Binding-site contacts:
Ligand atom O6 contacts residue GLU150 of chain 3.B at 3.5 Å.
Ligand atom C3 contacts residue ASN154 of chain 3.B at 3.8 Å.
Ligand atom O7 contacts residue GLU147 of chain 3.B at 4.1 Å.
Ligand atom O5 contacts residue SER151 of chain 3.B at 4.2 Å.
Ligand atom O7 contacts residue ASN154 of chain 3.B at 3.0 Å (h-bond).
Ligand atom O6 contacts residue GLU147 of chain 3.B at 3.8 Å.
Ligand atom O5 contacts residue GLU150 of chain 3.B at 4.0 Å.
Ligand atom C1 contacts residue GLU150 of chain 3.B at 4.2 Å.
Ligand atom C4 contacts residue ASN154 of chain 3.B at 4.2 Å.
Ligand atom O6 contacts residue SER151 of chain 3.B at 4.0 Å.
Ligand atom C7 contacts residue ASN154 of chain 3.B at 3.0 Å.
Ligand atom C6 contacts residue THR156 of chain 3.B at 4.4 Å.
Ligand atom O5 contacts residue ASN154 of chain 3.B at 2.5 Å (h-bond).
Ligand atom O7 contacts residue THR156 of chain 3.B at 4.3 Å.
Ligand atom O3 contacts residue GLU147 of chain 3.B at 4.2 Å.
Ligand atom C8 contacts residue ASN154 of chain 3.B at 3.9 Å.
Ligand atom N2 contacts residue GLU147 of chain 3.B at 3.0 Å (salt-bridge).
Ligand atom C2 contacts residue ASN154 of chain 3.B at 2.5 Å.
Ligand atom C3 contacts residue GLU147 of chain 3.B at 4.3 Å.
Ligand atom N2 contacts residue ASN154 of chain 3.B at 2.8 Å (h-bond).
Ligand atom C1 contacts residue THR156 of chain 3.B at 4.0 Å.
Ligand atom C5 contacts residue THR156 of chain 3.B at 3.9 Å.
Ligand atom C5 contacts residue ASN154 of chain 3.B at 3.7 Å.
Ligand atom C7 contacts residue GLU147 of chain 3.B at 3.3 Å.
Ligand atom C2 contacts residue GLU147 of chain 3.B at 4.1 Å.
Ligand atom C6 contacts residue SER151 of chain 3.B at 4.0 Å.
Ligand atom C8 contacts residue GLU147 of chain 3.B at 3.6 Å.
Ligand atom C1 contacts residue ASN154 of chain 3.B at 1.4 Å.
Ligand atom C6 contacts residue GLU147 of chain 3.B at 4.4 Å.
Ligand atom O5 contacts residue THR156 of chain 3.B at 3.7 Å.

This protein binds this small molecule.
Small molecule (SMILES): CC(=O)N[C@H]1[C@H](O[C@H]2[C@H](O)[C@@H](NC(C)=O)CO[C@@H]2CO)O[C@H](CO)[C@@H](O)[C@@H]1O

Sequence of chain 3.B:
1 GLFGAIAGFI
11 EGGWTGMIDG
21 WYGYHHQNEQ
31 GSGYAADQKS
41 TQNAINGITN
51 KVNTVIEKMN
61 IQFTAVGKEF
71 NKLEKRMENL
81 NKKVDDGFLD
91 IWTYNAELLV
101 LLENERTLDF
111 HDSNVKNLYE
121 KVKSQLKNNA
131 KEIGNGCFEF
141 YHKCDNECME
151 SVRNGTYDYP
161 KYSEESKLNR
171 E